A protein and the small-molecule ligand that binds it are described below.
Small molecule (SMILES): C=CC1=C(C)C2=N3->[Ni]45<-N6=C(C=c7c(C)c(C=C)c(n74)=C2)C(C)=C(CCC(=O)O)C6=Cc2c(CCC(=O)O)c(C)c(n25)C=C13

Sequence of chain 1.E:
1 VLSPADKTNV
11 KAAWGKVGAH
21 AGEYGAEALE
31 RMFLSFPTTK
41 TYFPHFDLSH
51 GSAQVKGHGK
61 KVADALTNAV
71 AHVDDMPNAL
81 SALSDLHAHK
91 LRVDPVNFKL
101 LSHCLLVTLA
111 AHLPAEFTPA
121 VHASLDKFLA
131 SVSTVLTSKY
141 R

Binding-site contacts:
Ligand atom C1A contacts residue HIS87 of chain 1.E at 3.5 Å.
Ligand atom CMD contacts residue PHE43 of chain 1.E at 3.7 Å (hydrophobic).
Ligand atom CMC contacts residue ASN97 of chain 1.E at 3.3 Å.
Ligand atom NA contacts residue HIS87 of chain 1.E at 2.9 Å.
Ligand atom C3C contacts residue VAL93 of chain 1.E at 3.5 Å (hydrophobic).
Ligand atom C1A contacts residue HIS58 of chain 1.E at 3.7 Å.
Ligand atom CMA contacts residue ALA65 of chain 1.E at 3.6 Å (hydrophobic).
Ligand atom O2D contacts residue HIS45 of chain 1.E at 2.8 Å (h-bond).
Ligand atom CMA contacts residue LEU83 of chain 1.E at 3.5 Å (hydrophobic).
Ligand atom C3A contacts residue LEU83 of chain 1.E at 3.5 Å (hydrophobic).
Ligand atom CBC contacts residue TYR42 of chain 1.E at 3.7 Å (hydrophobic).
Ligand atom C4D contacts residue HIS87 of chain 1.E at 3.6 Å.
Ligand atom CHB contacts residue HIS87 of chain 1.E at 3.6 Å.
Ligand atom ND contacts residue HIS58 of chain 1.E at 3.8 Å.
Ligand atom O2D contacts residue PHE46 of chain 1.E at 3.4 Å.
Ligand atom CHC contacts residue LEU101 of chain 1.E at 3.6 Å (hydrophobic).
Ligand atom ND contacts residue HIS87 of chain 1.E at 2.9 Å (h-bond).
Ligand atom C3D contacts residue LEU91 of chain 1.E at 3.7 Å (hydrophobic).
Ligand atom CMD contacts residue TYR42 of chain 1.E at 3.3 Å (hydrophobic).
Ligand atom CBA contacts residue LEU83 of chain 1.E at 3.7 Å (hydrophobic).
Ligand atom C4D contacts residue HIS58 of chain 1.E at 3.4 Å.
Ligand atom C2B contacts residue LEU136 of chain 1.E at 3.5 Å (hydrophobic).
Ligand atom CBD contacts residue HIS58 of chain 1.E at 3.6 Å.
Ligand atom CAC contacts residue VAL93 of chain 1.E at 3.2 Å (hydrophobic).
Ligand atom CMC contacts residue PHE98 of chain 1.E at 3.7 Å (hydrophobic).
Ligand atom C1D contacts residue HIS87 of chain 1.E at 3.6 Å.
Ligand atom NI contacts residue HIS87 of chain 1.E at 2.2 Å.
Ligand atom NB contacts residue HIS87 of chain 1.E at 3.2 Å (h-bond).
Ligand atom C1B contacts residue HIS87 of chain 1.E at 3.6 Å.
Ligand atom CHC contacts residue PHE98 of chain 1.E at 3.4 Å (hydrophobic).
Ligand atom C3B contacts residue LEU136 of chain 1.E at 3.4 Å (hydrophobic).
Ligand atom O2A contacts residue LEU86 of chain 1.E at 3.5 Å.
Ligand atom CBA contacts residue LEU86 of chain 1.E at 3.2 Å (hydrophobic).
Ligand atom NC contacts residue HIS87 of chain 1.E at 3.1 Å (h-bond).
Ligand atom CGA contacts residue LEU86 of chain 1.E at 3.8 Å (hydrophobic).
Ligand atom CHD contacts residue PHE43 of chain 1.E at 3.6 Å (hydrophobic).
Ligand atom C4A contacts residue HIS87 of chain 1.E at 3.3 Å.
Ligand atom C2D contacts residue LEU91 of chain 1.E at 3.7 Å (hydrophobic).
Ligand atom C2D contacts residue PHE43 of chain 1.E at 3.6 Å (hydrophobic).
Ligand atom CHA contacts residue HIS58 of chain 1.E at 3.2 Å.